Binding-site contacts:
Ligand atom CB contacts residue LEU186 of chain 1.B at 3.8 Å (hydrophobic).
Ligand atom CG2 contacts residue TRP180 of chain 1.B at 3.4 Å (hydrophobic).
Ligand atom CE2 contacts residue ALA187 of chain 1.B at 3.8 Å (hydrophobic).
Ligand atom CD2 contacts residue ALA187 of chain 1.B at 3.7 Å (hydrophobic).
Ligand atom C contacts residue LEU220 of chain 1.B at 4.2 Å (hydrophobic).
Ligand atom O contacts residue ILE178 of chain 1.B at 3.2 Å (h-bond).
Ligand atom CA contacts residue PHE176 of chain 1.B at 3.9 Å (hydrophobic).
Ligand atom CG2 contacts residue ARG142 of chain 1.B at 4.0 Å.
Ligand atom O contacts residue LYS175 of chain 1.B at 2.9 Å.
Ligand atom CG contacts residue LEU186 of chain 1.B at 4.0 Å (hydrophobic).
Ligand atom C contacts residue PRO177 of chain 1.B at 3.9 Å (hydrophobic).
Ligand atom CD2 contacts residue PRO177 of chain 1.B at 3.8 Å (hydrophobic).
Ligand atom CE1 contacts residue TYR224 of chain 1.B at 3.3 Å (hydrophobic).
Ligand atom N contacts residue PHE176 of chain 1.B at 2.8 Å (h-bond).
Ligand atom O contacts residue PHE176 of chain 1.B at 2.6 Å (h-bond).
Ligand atom N contacts residue LYS175 of chain 1.B at 4.2 Å.
Ligand atom N contacts residue LYS175 of chain 1.B at 3.8 Å.
Ligand atom CD1 contacts residue ARG142 of chain 1.B at 3.9 Å.
Ligand atom O contacts residue ALA174 of chain 1.B at 4.3 Å.
Ligand atom CZ contacts residue TYR224 of chain 1.B at 3.3 Å (hydrophobic).
Ligand atom C contacts residue PHE176 of chain 1.B at 3.4 Å (hydrophobic).
Ligand atom O contacts residue LEU220 of chain 1.B at 4.0 Å.
Ligand atom C contacts residue LEU220 of chain 1.B at 4.2 Å (hydrophobic).
Ligand atom N contacts residue PHE176 of chain 1.B at 4.2 Å.
Ligand atom CB contacts residue PHE176 of chain 1.B at 3.8 Å (hydrophobic).
Ligand atom CB contacts residue LEU220 of chain 1.B at 4.3 Å (hydrophobic).
Ligand atom O contacts residue PRO177 of chain 1.B at 3.2 Å.
Ligand atom CG2 contacts residue PRO177 of chain 1.B at 3.4 Å (hydrophobic).
Ligand atom O contacts residue LEU220 of chain 1.B at 3.4 Å.
Ligand atom C contacts residue PHE176 of chain 1.B at 3.8 Å (hydrophobic).
Ligand atom CA contacts residue PRO177 of chain 1.B at 3.9 Å (hydrophobic).
Ligand atom CE2 contacts residue TYR224 of chain 1.B at 4.3 Å (hydrophobic).
Ligand atom CD2 contacts residue LEU186 of chain 1.B at 3.9 Å (hydrophobic).
Ligand atom O contacts residue LEU220 of chain 1.B at 3.6 Å.
Ligand atom CA contacts residue LYS175 of chain 1.B at 3.9 Å.
Ligand atom CA contacts residue PHE176 of chain 1.B at 3.1 Å (hydrophobic).
Ligand atom O contacts residue PHE176 of chain 1.B at 3.8 Å.
Ligand atom N contacts residue PRO177 of chain 1.B at 4.2 Å.
Ligand atom CE2 contacts residue PRO177 of chain 1.B at 4.0 Å (hydrophobic).
Ligand atom C contacts residue LYS175 of chain 1.B at 3.5 Å.

Sequence of chain 1.B:
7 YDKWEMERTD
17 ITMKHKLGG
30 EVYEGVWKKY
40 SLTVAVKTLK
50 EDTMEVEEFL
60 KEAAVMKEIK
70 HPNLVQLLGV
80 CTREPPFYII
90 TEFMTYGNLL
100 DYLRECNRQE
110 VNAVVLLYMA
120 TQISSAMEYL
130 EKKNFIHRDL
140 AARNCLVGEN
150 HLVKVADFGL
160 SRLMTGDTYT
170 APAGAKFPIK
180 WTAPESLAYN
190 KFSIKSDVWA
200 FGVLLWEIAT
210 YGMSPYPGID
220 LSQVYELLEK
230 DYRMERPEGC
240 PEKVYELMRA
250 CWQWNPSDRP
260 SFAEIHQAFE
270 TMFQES

The small molecule below binds the protein below.
Small molecule (SMILES): CC[C@H](C)[C@H](NC(=O)[C@H](C)NC(=O)[C@H](C)N)C(=O)N[C@@H](Cc1ccccc1)C(=O)NCC(=O)N[C@@H](C)C(=O)N[C@H](C=O)Cc1ccccc1